Sequence of chain 1.A:
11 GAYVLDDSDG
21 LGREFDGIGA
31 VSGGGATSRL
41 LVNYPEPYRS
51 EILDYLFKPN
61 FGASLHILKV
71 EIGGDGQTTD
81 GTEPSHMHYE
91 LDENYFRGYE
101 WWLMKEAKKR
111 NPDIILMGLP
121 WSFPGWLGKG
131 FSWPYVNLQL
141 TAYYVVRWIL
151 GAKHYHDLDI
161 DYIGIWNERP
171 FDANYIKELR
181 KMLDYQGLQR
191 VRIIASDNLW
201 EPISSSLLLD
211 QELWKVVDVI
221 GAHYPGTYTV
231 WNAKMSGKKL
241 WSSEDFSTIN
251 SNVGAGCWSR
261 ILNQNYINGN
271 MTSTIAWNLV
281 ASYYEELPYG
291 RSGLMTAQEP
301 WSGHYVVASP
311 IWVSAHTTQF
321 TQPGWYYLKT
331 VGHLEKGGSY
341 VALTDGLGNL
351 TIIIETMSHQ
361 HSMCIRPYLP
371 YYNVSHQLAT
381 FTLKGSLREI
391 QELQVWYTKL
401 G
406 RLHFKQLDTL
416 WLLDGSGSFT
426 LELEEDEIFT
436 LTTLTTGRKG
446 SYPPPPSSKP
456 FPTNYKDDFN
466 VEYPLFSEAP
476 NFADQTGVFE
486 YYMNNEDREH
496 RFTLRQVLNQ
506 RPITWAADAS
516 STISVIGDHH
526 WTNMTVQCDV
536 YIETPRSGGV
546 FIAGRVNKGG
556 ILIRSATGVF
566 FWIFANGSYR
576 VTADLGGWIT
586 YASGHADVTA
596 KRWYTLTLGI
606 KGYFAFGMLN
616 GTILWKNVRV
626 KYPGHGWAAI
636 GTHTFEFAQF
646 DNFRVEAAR

The small molecule below binds the protein below.
Small molecule (SMILES): CC(=O)N[C@H]1[C@H](O[C@H]2[C@H](O)[C@@H](NC(C)=O)CO[C@@H]2CO)O[C@H](CO)[C@@H](O)[C@@H]1O

Binding-site contacts:
Ligand atom C4 contacts residue ASN270 of chain 1.A at 4.3 Å.
Ligand atom C7 contacts residue ARG23 of chain 1.A at 3.9 Å.
Ligand atom C5 contacts residue ASN270 of chain 1.A at 3.6 Å.
Ligand atom C1 contacts residue ASN270 of chain 1.A at 1.4 Å.
Ligand atom C5 contacts residue LYS234 of chain 1.A at 4.5 Å.
Ligand atom C7 contacts residue ASN270 of chain 1.A at 3.4 Å.
Ligand atom O5 contacts residue LYS234 of chain 1.A at 4.3 Å.
Ligand atom C3 contacts residue ASN270 of chain 1.A at 3.8 Å.
Ligand atom O5 contacts residue ILE267 of chain 1.A at 4.4 Å.
Ligand atom C8 contacts residue ASN270 of chain 1.A at 3.5 Å.
Ligand atom O7 contacts residue ASN270 of chain 1.A at 4.3 Å.
Ligand atom C8 contacts residue ARG23 of chain 1.A at 3.7 Å.
Ligand atom O5 contacts residue ASN270 of chain 1.A at 2.4 Å (h-bond).
Ligand atom C6 contacts residue ILE267 of chain 1.A at 3.7 Å (hydrophobic).
Ligand atom C2 contacts residue ASN270 of chain 1.A at 2.5 Å.
Ligand atom C1 contacts residue LYS234 of chain 1.A at 3.6 Å.
Ligand atom O7 contacts residue ARG23 of chain 1.A at 3.1 Å (salt-bridge).
Ligand atom N2 contacts residue ASN270 of chain 1.A at 2.9 Å (h-bond).
Ligand atom O6 contacts residue ILE267 of chain 1.A at 3.0 Å (h-bond).